Sequence of chain 1.D:
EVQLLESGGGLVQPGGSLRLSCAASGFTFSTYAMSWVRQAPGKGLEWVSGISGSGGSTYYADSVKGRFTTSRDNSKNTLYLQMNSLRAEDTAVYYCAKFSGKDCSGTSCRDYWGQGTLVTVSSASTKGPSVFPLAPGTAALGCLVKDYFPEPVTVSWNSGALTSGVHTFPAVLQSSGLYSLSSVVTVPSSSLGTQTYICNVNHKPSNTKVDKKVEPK

Sequence of chain 1.E:
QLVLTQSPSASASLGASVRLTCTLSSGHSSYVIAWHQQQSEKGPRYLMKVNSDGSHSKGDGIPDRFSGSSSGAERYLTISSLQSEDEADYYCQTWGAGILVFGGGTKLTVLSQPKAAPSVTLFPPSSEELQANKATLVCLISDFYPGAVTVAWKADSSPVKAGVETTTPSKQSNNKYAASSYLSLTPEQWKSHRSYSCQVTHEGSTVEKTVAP

Binding-site contacts:
Ligand atom O contacts residue GLY98 of chain 1.E at 3.2 Å.
Ligand atom NE2 contacts residue VAL32 of chain 1.E at 3.2 Å (h-bond).
Ligand atom O contacts residue GLY101 of chain 1.D at 3.4 Å.
Ligand atom CA contacts residue TYR31 of chain 1.E at 3.5 Å (hydrophobic).
Ligand atom O contacts residue TRP95 of chain 1.E at 2.7 Å (h-bond).
Ligand atom CB contacts residue TYR59 of chain 1.D at 3.6 Å (hydrophobic).
Ligand atom CA contacts residue TYR59 of chain 1.D at 3.5 Å (hydrophobic).
Ligand atom N contacts residue TYR31 of chain 1.E at 3.5 Å.
Ligand atom CD contacts residue VAL32 of chain 1.E at 3.4 Å (hydrophobic).
Ligand atom CG contacts residue GLY96 of chain 1.E at 3.2 Å.
Ligand atom OE1 contacts residue TYR31 of chain 1.E at 3.4 Å.
Ligand atom C contacts residue TYR31 of chain 1.E at 3.5 Å (hydrophobic).
Ligand atom O contacts residue LYS102 of chain 1.D at 3.3 Å (salt-bridge).
Ligand atom CB contacts residue TYR31 of chain 1.E at 3.5 Å (hydrophobic).
Ligand atom O contacts residue TYR59 of chain 1.D at 3.3 Å (h-bond).
Ligand atom NE2 contacts residue TYR31 of chain 1.E at 3.4 Å.
Ligand atom O contacts residue SER52 of chain 1.D at 3.3 Å.
Ligand atom O contacts residue TYR31 of chain 1.E at 3.4 Å (h-bond).
Ligand atom CE1 contacts residue GLY98 of chain 1.E at 3.4 Å.
Ligand atom O contacts residue SER52 of chain 1.D at 3.3 Å.
Ligand atom O contacts residue ALA97 of chain 1.E at 2.7 Å (h-bond).
Ligand atom O contacts residue LYS102 of chain 1.D at 2.7 Å (salt-bridge).
Ligand atom OE1 contacts residue VAL32 of chain 1.E at 2.6 Å (h-bond).
Ligand atom OE1 contacts residue ALA33 of chain 1.D at 3.3 Å.
Ligand atom CE2 contacts residue SER35 of chain 1.D at 3.4 Å.
Ligand atom CD contacts residue TYR59 of chain 1.D at 3.2 Å (hydrophobic).
Ligand atom O contacts residue GLY27 of chain 1.E at 3.5 Å (h-bond).
Ligand atom CA contacts residue ALA97 of chain 1.E at 3.5 Å (hydrophobic).
Ligand atom CD1 contacts residue TYR59 of chain 1.D at 3.4 Å (hydrophobic).
Ligand atom CA contacts residue GLY96 of chain 1.E at 3.6 Å.
Ligand atom CD contacts residue GLY27 of chain 1.E at 3.2 Å.
Ligand atom CZ contacts residue TRP47 of chain 1.D at 3.6 Å (hydrophobic).
Ligand atom OE2 contacts residue ASP103 of chain 1.D at 3.4 Å.
Ligand atom NE2 contacts residue THR94 of chain 1.E at 3.2 Å (h-bond).
Ligand atom CG contacts residue TYR31 of chain 1.E at 3.5 Å (hydrophobic).
Ligand atom C contacts residue ALA97 of chain 1.E at 3.4 Å (hydrophobic).
Ligand atom O contacts residue SER57 of chain 1.D at 3.5 Å (h-bond).
Ligand atom N contacts residue GLY27 of chain 1.E at 3.0 Å (h-bond).
Ligand atom C contacts residue SER52 of chain 1.D at 3.5 Å.
Ligand atom NE2 contacts residue TRP95 of chain 1.E at 3.2 Å (h-bond).

A protein and the small-molecule ligand that binds it are described below.
Small molecule (SMILES): CC(C)C[C@H](NC(=O)[C@@H]1CCCN1)C(=O)N[C@@H](CCC(N)=O)C(=O)N1CCC[C@H]1C(=O)N[C@@H](CCC(=O)O)C(=O)N[C@@H](CCC(N)=O)C(=O)N1CCC[C@H]1C(=O)N[C@@H](Cc1ccccc1)C(=O)N1CCC[C@H]1C=O